Binding-site contacts:
Ligand atom C8 contacts residue LYS61 of chain 4.C at 3.6 Å.
Ligand atom OP2 contacts residue SER51 of chain 50.C at 3.3 Å (h-bond).
Ligand atom C2 contacts residue SER47 of chain 4.C at 3.2 Å.
Ligand atom OP2 contacts residue LYS57 of chain 50.C at 3.0 Å (salt-bridge).
Ligand atom P contacts residue SER51 of chain 50.C at 3.2 Å.
Ligand atom C6 contacts residue THR45 of chain 4.C at 3.4 Å.
Ligand atom C5' contacts residue ARG49 of chain 50.C at 2.6 Å.
Ligand atom N7 contacts residue THR45 of chain 4.C at 2.7 Å (h-bond).
Ligand atom P contacts residue ARG49 of chain 50.C at 3.7 Å.
Ligand atom N1 contacts residue THR59 of chain 4.C at 3.4 Å.
Ligand atom OP2 contacts residue TYR85 of chain 4.C at 2.6 Å (h-bond).
Ligand atom C4' contacts residue ARG49 of chain 50.C at 3.6 Å.
Ligand atom N9 contacts residue LYS61 of chain 4.C at 3.8 Å.
Ligand atom O4' contacts residue LYS61 of chain 4.C at 3.7 Å.
Ligand atom N6 contacts residue CYS46 of chain 4.C at 3.6 Å (h-bond).
Ligand atom OP1 contacts residue SER51 of chain 50.C at 2.7 Å (h-bond).
Ligand atom N6 contacts residue THR45 of chain 4.C at 2.8 Å (h-bond).
Ligand atom C5 contacts residue THR45 of chain 4.C at 3.4 Å.
Ligand atom OP2 contacts residue LYS89 of chain 50.C at 3.5 Å (salt-bridge).
Ligand atom N7 contacts residue TYR85 of chain 4.C at 3.8 Å.
Ligand atom OP1 contacts residue ARG49 of chain 50.C at 2.6 Å (salt-bridge).
Ligand atom OP1 contacts residue SER52 of chain 50.C at 3.1 Å.
Ligand atom OP2 contacts residue LYS57 of chain 50.C at 3.5 Å (salt-bridge).
Ligand atom P contacts residue LYS57 of chain 50.C at 3.1 Å.
Ligand atom OP1 contacts residue ASN55 of chain 50.C at 3.2 Å.
Ligand atom O5' contacts residue ARG49 of chain 50.C at 3.6 Å (salt-bridge).
Ligand atom N7 contacts residue LYS61 of chain 4.C at 3.4 Å.
Ligand atom N1 contacts residue SER47 of chain 4.C at 2.7 Å (h-bond).
Ligand atom O5' contacts residue LYS89 of chain 50.C at 3.2 Å (salt-bridge).
Ligand atom OP1 contacts residue LYS57 of chain 50.C at 2.9 Å.
Ligand atom C5' contacts residue LYS57 of chain 50.C at 3.8 Å.
Ligand atom OP1 contacts residue ASN55 of chain 50.C at 3.0 Å (h-bond).
Ligand atom N6 contacts residue THR59 of chain 4.C at 2.7 Å (h-bond).
Ligand atom OP1 contacts residue LYS89 of chain 50.C at 3.5 Å (salt-bridge).
Ligand atom O3' contacts residue SER51 of chain 50.C at 3.3 Å (h-bond).
Ligand atom C6 contacts residue THR59 of chain 4.C at 3.5 Å.
Ligand atom OP2 contacts residue THR91 of chain 50.C at 3.7 Å.
Ligand atom OP2 contacts residue LYS43 of chain 4.C at 2.7 Å (salt-bridge).
Ligand atom O3' contacts residue ARG49 of chain 50.C at 3.6 Å (salt-bridge).
Ligand atom O5' contacts residue LYS57 of chain 50.C at 2.8 Å (salt-bridge).

Sequence of chain 4.C:
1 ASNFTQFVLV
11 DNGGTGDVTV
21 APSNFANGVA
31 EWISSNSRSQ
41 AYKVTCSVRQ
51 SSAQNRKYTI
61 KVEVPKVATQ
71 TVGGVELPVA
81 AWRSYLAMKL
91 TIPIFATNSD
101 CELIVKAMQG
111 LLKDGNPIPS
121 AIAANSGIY

Sequence of chain 50.C:
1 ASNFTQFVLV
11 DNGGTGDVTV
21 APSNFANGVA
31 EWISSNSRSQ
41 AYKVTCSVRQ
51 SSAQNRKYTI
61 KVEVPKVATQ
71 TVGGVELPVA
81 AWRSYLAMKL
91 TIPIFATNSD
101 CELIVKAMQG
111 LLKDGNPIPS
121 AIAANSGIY

The protein below binds the small molecule below.
Small molecule (SMILES): Nc1ccn([C@@H]2O[C@H](CO[P](=O)(O)O[C@H]3[C@@H](O)[C@H](n4cnc5c(N)ncnc54)O[C@@H]3CO[P](=O)(O)O[C@H]3[C@@H](O)[C@H](n4cnc5c(=O)nc(N)[nH]c54)O[C@@H]3CO[P](=O)(O)O[C@H]3[C@@H](O)[C@H](n4cnc5c(N)ncnc54)O[C@@H]3CO[P](=O)(O)O[C@H]3[C@@H](O)[C@H](n4cnc5c(N)ncnc54)O[C@@H]3CO[P](=O)(O)O[C@H]3[C@@H](O)[C@H](n4ccc(=O)[nH]c4=O)O[C@@H]3CO[P](=O)(O)O[C@H]3[C@@H](O)[C@H](n4ccc(N)nc4=O)O[C@@H]3CO[P](=O)(O)O[C@H]3[C@@H](O)[C@H](n4ccc(=O)[nH]c4=O)O[C@@H]3CO[P](=O)(O)O[C@H]3[C@@H](O)[C@H](n4cnc5c(=O)nc(N)[nH]c54)O[C@@H]3CO)[C@@H](O)[C@H]2O)c(=O)n1